Binding-site contacts:
Ligand atom CE1 contacts residue SER38 of chain 6.A at 3.9 Å.
Ligand atom CD2 contacts residue LEU41 of chain 6.A at 3.5 Å (hydrophobic).
Ligand atom CD1 contacts residue SER38 of chain 6.A at 3.6 Å.
Ligand atom O contacts residue ASN207 of chain 6.A at 3.1 Å (h-bond).
Ligand atom CE2 contacts residue VAL40 of chain 1.A at 3.7 Å (hydrophobic).
Ligand atom CA contacts residue VAL205 of chain 6.A at 3.2 Å (hydrophobic).
Ligand atom N contacts residue VAL205 of chain 6.A at 2.9 Å (h-bond).
Ligand atom CE1 contacts residue ALA206 of chain 6.A at 3.9 Å (hydrophobic).
Ligand atom CE3 contacts residue LEU41 of chain 1.A at 3.8 Å (hydrophobic).
Ligand atom N contacts residue GLU44 of chain 1.A at 3.7 Å.
Ligand atom N contacts residue GLU44 of chain 1.A at 3.1 Å (salt-bridge).
Ligand atom CH2 contacts residue ILE37 of chain 1.A at 3.8 Å (hydrophobic).
Ligand atom CD2 contacts residue GLU45 of chain 6.A at 3.6 Å.
Ligand atom O contacts residue ASN207 of chain 6.A at 2.8 Å (h-bond).
Ligand atom CG contacts residue VAL40 of chain 1.A at 3.8 Å (hydrophobic).
Ligand atom O contacts residue LYS204 of chain 6.A at 3.8 Å.
Ligand atom C contacts residue VAL205 of chain 6.A at 3.5 Å (hydrophobic).
Ligand atom NE1 contacts residue ASN207 of chain 6.A at 3.6 Å (h-bond).
Ligand atom CZ2 contacts residue ARG34 of chain 6.A at 3.7 Å.
Ligand atom CH2 contacts residue ARG34 of chain 6.A at 3.6 Å.
Ligand atom C contacts residue LEU203 of chain 6.A at 3.4 Å (hydrophobic).
Ligand atom N contacts residue ASN49 of chain 1.A at 3.3 Å (h-bond).
Ligand atom CE1 contacts residue ALA42 of chain 6.A at 3.8 Å (hydrophobic).
Ligand atom O contacts residue ALA206 of chain 6.A at 3.2 Å.
Ligand atom CD1 contacts residue ASN74 of chain 1.A at 3.7 Å.
Ligand atom CE2 contacts residue GLU45 of chain 6.A at 3.7 Å.
Ligand atom CD1 contacts residue ASN207 of chain 6.A at 3.5 Å.
Ligand atom NE1 contacts residue ASN74 of chain 1.A at 2.9 Å (h-bond).
Ligand atom O contacts residue VAL205 of chain 6.A at 3.0 Å (h-bond).
Ligand atom CZ2 contacts residue ASN74 of chain 1.A at 3.6 Å.
Ligand atom CZ contacts residue ALA42 of chain 6.A at 3.6 Å (hydrophobic).
Ligand atom CZ2 contacts residue ASN207 of chain 6.A at 3.8 Å.
Ligand atom CA contacts residue GLU44 of chain 1.A at 3.6 Å.
Ligand atom CD2 contacts residue VAL40 of chain 1.A at 3.6 Å (hydrophobic).
Ligand atom CZ contacts residue SER38 of chain 6.A at 3.5 Å.
Ligand atom CB contacts residue GLU44 of chain 1.A at 3.0 Å.
Ligand atom O contacts residue VAL205 of chain 6.A at 3.5 Å (h-bond).
Ligand atom CD1 contacts residue VAL205 of chain 6.A at 3.9 Å (hydrophobic).
Ligand atom NE1 contacts residue VAL40 of chain 1.A at 3.9 Å.
Ligand atom CE2 contacts residue ASN207 of chain 6.A at 3.5 Å.

Sequence of chain 1.A:
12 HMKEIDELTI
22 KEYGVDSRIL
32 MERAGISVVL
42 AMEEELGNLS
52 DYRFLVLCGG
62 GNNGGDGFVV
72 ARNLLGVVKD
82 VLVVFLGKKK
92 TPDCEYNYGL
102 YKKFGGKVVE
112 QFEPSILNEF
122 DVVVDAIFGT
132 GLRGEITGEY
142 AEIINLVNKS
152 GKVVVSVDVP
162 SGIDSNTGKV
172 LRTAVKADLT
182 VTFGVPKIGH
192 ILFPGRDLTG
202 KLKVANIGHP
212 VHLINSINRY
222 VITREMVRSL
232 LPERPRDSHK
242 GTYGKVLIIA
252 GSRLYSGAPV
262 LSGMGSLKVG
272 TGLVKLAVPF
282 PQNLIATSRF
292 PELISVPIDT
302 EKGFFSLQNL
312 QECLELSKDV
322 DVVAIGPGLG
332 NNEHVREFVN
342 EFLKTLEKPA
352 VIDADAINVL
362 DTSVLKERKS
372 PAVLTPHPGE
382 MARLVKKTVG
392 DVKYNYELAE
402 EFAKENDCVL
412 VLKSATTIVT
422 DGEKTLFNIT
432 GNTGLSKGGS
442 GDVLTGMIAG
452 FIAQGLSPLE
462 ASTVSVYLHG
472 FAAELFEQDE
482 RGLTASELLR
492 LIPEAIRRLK

Sequence of chain 6.A:
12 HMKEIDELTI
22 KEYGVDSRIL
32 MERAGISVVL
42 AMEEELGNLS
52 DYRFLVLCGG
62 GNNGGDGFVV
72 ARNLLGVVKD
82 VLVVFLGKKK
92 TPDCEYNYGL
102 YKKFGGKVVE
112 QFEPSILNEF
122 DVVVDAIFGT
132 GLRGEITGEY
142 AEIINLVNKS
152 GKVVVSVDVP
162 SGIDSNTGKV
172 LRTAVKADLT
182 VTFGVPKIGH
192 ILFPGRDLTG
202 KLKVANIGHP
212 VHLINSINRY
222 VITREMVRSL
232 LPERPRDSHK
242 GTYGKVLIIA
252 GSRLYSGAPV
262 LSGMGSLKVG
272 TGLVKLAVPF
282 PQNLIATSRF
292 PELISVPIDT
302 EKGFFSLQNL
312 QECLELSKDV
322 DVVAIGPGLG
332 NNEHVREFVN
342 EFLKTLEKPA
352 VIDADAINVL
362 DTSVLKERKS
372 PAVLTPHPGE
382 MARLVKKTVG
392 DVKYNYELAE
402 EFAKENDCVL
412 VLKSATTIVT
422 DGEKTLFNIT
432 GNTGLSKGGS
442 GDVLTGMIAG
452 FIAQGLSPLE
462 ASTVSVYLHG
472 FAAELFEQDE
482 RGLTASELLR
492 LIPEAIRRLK

A small-molecule ligand and the protein it binds are described below.
Small molecule (SMILES): CC(C)C[C@H](NC(=O)[C@H](CC1=c2ccccc2=NC1)NC(=O)[C@H](C)NC(=O)[C@H](C)N)C(=O)N[C@@H](Cc1ccccc1)C(=O)N[C@@H](CCC(=O)O)C(=O)N[C@@H](C)C=O